Binding-site contacts:
Ligand atom O3 contacts residue CYS79 of chain 2.A at 3.7 Å.
Ligand atom C2 contacts residue PHE113 of chain 2.A at 4.2 Å (hydrophobic).
Ligand atom C24 contacts residue PHE109 of chain 2.A at 4.2 Å (hydrophobic).
Ligand atom C14 contacts residue HIS185 of chain 1.A at 4.3 Å.
Ligand atom C23 contacts residue TYR149 of chain 2.A at 3.9 Å (hydrophobic).
Ligand atom C12 contacts residue PHE147 of chain 2.A at 4.2 Å (hydrophobic).
Ligand atom C18 contacts residue LYS180 of chain 2.A at 3.2 Å.
Ligand atom O7 contacts residue HIS185 of chain 1.A at 3.1 Å (h-bond).
Ligand atom C24 contacts residue LYS180 of chain 2.A at 4.2 Å.
Ligand atom C1 contacts residue PHE147 of chain 2.A at 3.8 Å (hydrophobic).
Ligand atom C7 contacts residue HIS185 of chain 1.A at 4.2 Å.
Ligand atom C24 contacts residue CYS176 of chain 2.A at 4.3 Å (hydrophobic).
Ligand atom O26 contacts residue SER148 of chain 2.A at 3.0 Å (h-bond).
Ligand atom O7 contacts residue LEU189 of chain 1.A at 4.0 Å.
Ligand atom O3 contacts residue HIS82 of chain 2.A at 4.1 Å.
Ligand atom C6 contacts residue ILE125 of chain 2.A at 4.0 Å (hydrophobic).
Ligand atom C24 contacts residue SER148 of chain 2.A at 4.2 Å.
Ligand atom C4 contacts residue LEU75 of chain 2.A at 4.2 Å (hydrophobic).
Ligand atom C21 contacts residue THR177 of chain 2.A at 4.4 Å.
Ligand atom C19 contacts residue LYS180 of chain 2.A at 3.1 Å.
Ligand atom O25 contacts residue LYS180 of chain 2.A at 3.0 Å (salt-bridge).
Ligand atom O3 contacts residue LEU75 of chain 2.A at 4.1 Å.
Ligand atom C1 contacts residue CYS79 of chain 2.A at 3.8 Å (hydrophobic).
Ligand atom O26 contacts residue PHE109 of chain 2.A at 4.2 Å.
Ligand atom O7 contacts residue ILE125 of chain 2.A at 4.4 Å.
Ligand atom C3 contacts residue CYS79 of chain 2.A at 3.9 Å (hydrophobic).
Ligand atom C4 contacts residue CYS79 of chain 2.A at 4.4 Å (hydrophobic).
Ligand atom C22 contacts residue TYR149 of chain 2.A at 4.2 Å (hydrophobic).
Ligand atom C19 contacts residue PHE113 of chain 2.A at 3.9 Å (hydrophobic).
Ligand atom O12 contacts residue ILE140 of chain 2.A at 4.1 Å.
Ligand atom C2 contacts residue CYS79 of chain 2.A at 3.2 Å (hydrophobic).
Ligand atom O12 contacts residue PHE147 of chain 2.A at 4.1 Å.
Ligand atom C11 contacts residue PHE147 of chain 2.A at 3.7 Å (hydrophobic).
Ligand atom C15 contacts residue HIS185 of chain 1.A at 3.3 Å.
Ligand atom O25 contacts residue PHE109 of chain 2.A at 3.7 Å.
Ligand atom C16 contacts residue HIS185 of chain 1.A at 4.1 Å.
Ligand atom C3 contacts residue PHE113 of chain 2.A at 4.2 Å (hydrophobic).
Ligand atom O26 contacts residue PHE147 of chain 2.A at 4.2 Å.
Ligand atom C23 contacts residue CYS176 of chain 2.A at 4.4 Å (hydrophobic).
Ligand atom O26 contacts residue TYR149 of chain 2.A at 3.8 Å.

A protein and the small-molecule ligand that binds it are described below.
Small molecule (SMILES): C[C@H](CCC(=O)O)[C@H]1CC[C@H]2[C@@H]3[C@H](O)C[C@@H]4C[C@H](O)CC[C@]4(C)[C@H]3C[C@H](O)[C@]12C

Sequence of chain 1.A:
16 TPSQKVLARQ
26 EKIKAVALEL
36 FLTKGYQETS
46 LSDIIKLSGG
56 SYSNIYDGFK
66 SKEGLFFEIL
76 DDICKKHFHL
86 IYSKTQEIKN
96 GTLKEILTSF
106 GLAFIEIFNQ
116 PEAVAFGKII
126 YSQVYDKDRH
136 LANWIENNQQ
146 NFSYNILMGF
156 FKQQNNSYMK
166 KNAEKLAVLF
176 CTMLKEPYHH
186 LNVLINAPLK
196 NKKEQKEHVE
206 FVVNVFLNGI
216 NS

Sequence of chain 2.A:
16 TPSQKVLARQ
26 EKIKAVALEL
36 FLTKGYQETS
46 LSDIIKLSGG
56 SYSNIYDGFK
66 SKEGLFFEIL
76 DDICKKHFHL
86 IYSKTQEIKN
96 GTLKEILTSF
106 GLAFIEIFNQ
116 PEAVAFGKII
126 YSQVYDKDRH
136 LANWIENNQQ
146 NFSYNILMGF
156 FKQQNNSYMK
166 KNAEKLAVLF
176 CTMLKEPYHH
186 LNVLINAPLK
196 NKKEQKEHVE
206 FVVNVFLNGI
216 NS